Sequence of chain 1.A:
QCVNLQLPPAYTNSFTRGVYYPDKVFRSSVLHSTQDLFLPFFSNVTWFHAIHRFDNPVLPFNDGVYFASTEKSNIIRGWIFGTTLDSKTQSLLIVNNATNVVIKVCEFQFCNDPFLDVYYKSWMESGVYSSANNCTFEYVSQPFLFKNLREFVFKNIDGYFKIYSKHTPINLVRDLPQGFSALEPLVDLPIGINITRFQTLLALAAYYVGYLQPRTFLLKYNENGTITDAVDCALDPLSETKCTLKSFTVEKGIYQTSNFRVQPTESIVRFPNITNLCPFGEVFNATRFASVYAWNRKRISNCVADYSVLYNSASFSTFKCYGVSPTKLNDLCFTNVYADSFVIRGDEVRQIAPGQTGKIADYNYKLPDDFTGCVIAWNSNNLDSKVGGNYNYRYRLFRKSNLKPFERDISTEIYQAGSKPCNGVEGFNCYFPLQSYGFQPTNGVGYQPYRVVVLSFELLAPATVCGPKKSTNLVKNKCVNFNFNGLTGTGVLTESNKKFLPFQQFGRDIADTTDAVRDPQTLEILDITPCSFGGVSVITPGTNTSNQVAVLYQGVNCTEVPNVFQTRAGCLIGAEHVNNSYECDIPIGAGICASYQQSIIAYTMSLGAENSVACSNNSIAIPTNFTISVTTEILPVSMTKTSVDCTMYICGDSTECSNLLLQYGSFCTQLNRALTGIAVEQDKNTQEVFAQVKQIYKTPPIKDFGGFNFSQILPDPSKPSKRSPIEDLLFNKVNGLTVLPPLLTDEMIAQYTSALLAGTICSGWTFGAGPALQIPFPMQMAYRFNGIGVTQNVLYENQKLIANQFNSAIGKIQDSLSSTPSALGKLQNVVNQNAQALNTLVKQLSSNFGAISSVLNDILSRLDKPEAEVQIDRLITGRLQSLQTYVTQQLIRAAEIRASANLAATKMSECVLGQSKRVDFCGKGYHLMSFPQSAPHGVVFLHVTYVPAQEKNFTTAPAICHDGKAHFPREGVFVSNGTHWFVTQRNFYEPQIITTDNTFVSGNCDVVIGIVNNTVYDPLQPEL

The small molecule below binds the protein below.
Small molecule (SMILES): CC(=O)N[C@@H]1[C@@H](O)[C@H](O)[C@@H](CO)O[C@H]1O

Binding-site contacts:
Ligand atom C2 contacts residue ASN715 of chain 1.A at 2.5 Å.
Ligand atom O5 contacts residue GLN1069 of chain 1.A at 4.0 Å.
Ligand atom C7 contacts residue ASN715 of chain 1.A at 3.5 Å.
Ligand atom O6 contacts residue GLN924 of chain 1.A at 3.4 Å (h-bond).
Ligand atom O5 contacts residue ASN715 of chain 1.A at 2.4 Å (h-bond).
Ligand atom C6 contacts residue GLN924 of chain 1.A at 4.4 Å.
Ligand atom O4 contacts residue LEU920 of chain 1.A at 4.1 Å.
Ligand atom C1 contacts residue ASN715 of chain 1.A at 1.5 Å.
Ligand atom C5 contacts residue LEU920 of chain 1.A at 4.2 Å (hydrophobic).
Ligand atom C3 contacts residue ASN715 of chain 1.A at 3.8 Å.
Ligand atom N2 contacts residue ASN715 of chain 1.A at 2.9 Å (h-bond).
Ligand atom C5 contacts residue ASN715 of chain 1.A at 3.7 Å.
Ligand atom O7 contacts residue ASN715 of chain 1.A at 3.6 Å.
Ligand atom C1 contacts residue GLN1069 of chain 1.A at 4.2 Å.
Ligand atom C4 contacts residue ASN715 of chain 1.A at 4.3 Å.
Ligand atom O7 contacts residue GLN1069 of chain 1.A at 3.9 Å.